Sequence of chain 1.C:
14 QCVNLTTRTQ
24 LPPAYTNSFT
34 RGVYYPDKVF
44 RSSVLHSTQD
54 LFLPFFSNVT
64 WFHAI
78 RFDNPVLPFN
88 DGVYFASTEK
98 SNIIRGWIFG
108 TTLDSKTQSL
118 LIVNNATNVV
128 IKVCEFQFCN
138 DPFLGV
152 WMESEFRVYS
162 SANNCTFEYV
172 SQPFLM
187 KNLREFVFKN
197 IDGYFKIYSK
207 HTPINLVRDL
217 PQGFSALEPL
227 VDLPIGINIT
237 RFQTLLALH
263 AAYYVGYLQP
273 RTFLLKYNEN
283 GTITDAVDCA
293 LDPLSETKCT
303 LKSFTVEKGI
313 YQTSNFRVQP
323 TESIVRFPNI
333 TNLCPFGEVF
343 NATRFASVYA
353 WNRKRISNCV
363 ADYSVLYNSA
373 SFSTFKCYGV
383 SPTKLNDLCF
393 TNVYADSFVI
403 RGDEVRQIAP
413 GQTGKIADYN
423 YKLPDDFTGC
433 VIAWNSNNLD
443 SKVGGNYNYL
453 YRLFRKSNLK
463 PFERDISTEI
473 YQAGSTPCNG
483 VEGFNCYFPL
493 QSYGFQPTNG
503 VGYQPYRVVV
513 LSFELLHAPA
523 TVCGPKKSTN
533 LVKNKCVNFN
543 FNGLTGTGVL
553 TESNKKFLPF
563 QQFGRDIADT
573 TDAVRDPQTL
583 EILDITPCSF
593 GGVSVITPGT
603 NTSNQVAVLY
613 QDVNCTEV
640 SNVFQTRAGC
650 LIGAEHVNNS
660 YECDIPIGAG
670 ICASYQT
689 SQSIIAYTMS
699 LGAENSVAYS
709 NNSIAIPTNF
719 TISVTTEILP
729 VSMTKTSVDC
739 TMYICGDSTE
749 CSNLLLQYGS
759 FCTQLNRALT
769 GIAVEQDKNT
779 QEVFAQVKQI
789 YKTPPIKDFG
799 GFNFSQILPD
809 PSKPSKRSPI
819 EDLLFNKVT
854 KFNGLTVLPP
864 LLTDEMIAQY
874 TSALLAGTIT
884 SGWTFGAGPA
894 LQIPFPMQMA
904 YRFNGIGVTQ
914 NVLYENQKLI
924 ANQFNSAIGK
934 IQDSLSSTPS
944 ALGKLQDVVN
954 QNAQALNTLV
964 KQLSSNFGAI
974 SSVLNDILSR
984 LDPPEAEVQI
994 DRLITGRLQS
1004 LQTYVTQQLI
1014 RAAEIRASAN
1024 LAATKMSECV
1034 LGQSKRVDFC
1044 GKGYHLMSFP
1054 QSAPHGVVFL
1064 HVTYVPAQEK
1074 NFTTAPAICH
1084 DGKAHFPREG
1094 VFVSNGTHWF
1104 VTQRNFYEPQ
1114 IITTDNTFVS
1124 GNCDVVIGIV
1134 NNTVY

This protein binds this small molecule.
Small molecule (SMILES): CC(=O)N[C@@H]1[C@@H](O)[C@H](O)[C@@H](CO)O[C@H]1O

Binding-site contacts:
Ligand atom N2 contacts residue ASN1074 of chain 1.C at 2.9 Å (h-bond).
Ligand atom O6 contacts residue ALA706 of chain 1.C at 4.1 Å.
Ligand atom C1 contacts residue GLN895 of chain 1.B at 3.3 Å.
Ligand atom C4 contacts residue ASN1074 of chain 1.C at 4.2 Å.
Ligand atom C3 contacts residue ASN1074 of chain 1.C at 3.8 Å.
Ligand atom N2 contacts residue GLU1072 of chain 1.C at 4.3 Å.
Ligand atom C2 contacts residue GLN895 of chain 1.B at 4.2 Å.
Ligand atom C7 contacts residue ASN1074 of chain 1.C at 3.4 Å.
Ligand atom C8 contacts residue GLU1072 of chain 1.C at 3.4 Å.
Ligand atom C6 contacts residue GLN895 of chain 1.B at 4.5 Å.
Ligand atom C5 contacts residue ASN1074 of chain 1.C at 3.6 Å.
Ligand atom C2 contacts residue ASN1074 of chain 1.C at 2.5 Å.
Ligand atom C5 contacts residue GLN895 of chain 1.B at 3.6 Å.
Ligand atom O7 contacts residue ASN1074 of chain 1.C at 3.4 Å (h-bond).
Ligand atom O5 contacts residue ASN1074 of chain 1.C at 2.4 Å (h-bond).
Ligand atom C1 contacts residue ASN1074 of chain 1.C at 1.4 Å.
Ligand atom C3 contacts residue GLN895 of chain 1.B at 4.4 Å.
Ligand atom C8 contacts residue ASN1074 of chain 1.C at 4.1 Å.
Ligand atom N2 contacts residue GLN895 of chain 1.B at 4.5 Å.
Ligand atom C8 contacts residue LYS1073 of chain 1.C at 3.8 Å.
Ligand atom O5 contacts residue GLN895 of chain 1.B at 3.7 Å.
Ligand atom C6 contacts residue ALA706 of chain 1.C at 3.7 Å (hydrophobic).

Sequence of chain 1.B:
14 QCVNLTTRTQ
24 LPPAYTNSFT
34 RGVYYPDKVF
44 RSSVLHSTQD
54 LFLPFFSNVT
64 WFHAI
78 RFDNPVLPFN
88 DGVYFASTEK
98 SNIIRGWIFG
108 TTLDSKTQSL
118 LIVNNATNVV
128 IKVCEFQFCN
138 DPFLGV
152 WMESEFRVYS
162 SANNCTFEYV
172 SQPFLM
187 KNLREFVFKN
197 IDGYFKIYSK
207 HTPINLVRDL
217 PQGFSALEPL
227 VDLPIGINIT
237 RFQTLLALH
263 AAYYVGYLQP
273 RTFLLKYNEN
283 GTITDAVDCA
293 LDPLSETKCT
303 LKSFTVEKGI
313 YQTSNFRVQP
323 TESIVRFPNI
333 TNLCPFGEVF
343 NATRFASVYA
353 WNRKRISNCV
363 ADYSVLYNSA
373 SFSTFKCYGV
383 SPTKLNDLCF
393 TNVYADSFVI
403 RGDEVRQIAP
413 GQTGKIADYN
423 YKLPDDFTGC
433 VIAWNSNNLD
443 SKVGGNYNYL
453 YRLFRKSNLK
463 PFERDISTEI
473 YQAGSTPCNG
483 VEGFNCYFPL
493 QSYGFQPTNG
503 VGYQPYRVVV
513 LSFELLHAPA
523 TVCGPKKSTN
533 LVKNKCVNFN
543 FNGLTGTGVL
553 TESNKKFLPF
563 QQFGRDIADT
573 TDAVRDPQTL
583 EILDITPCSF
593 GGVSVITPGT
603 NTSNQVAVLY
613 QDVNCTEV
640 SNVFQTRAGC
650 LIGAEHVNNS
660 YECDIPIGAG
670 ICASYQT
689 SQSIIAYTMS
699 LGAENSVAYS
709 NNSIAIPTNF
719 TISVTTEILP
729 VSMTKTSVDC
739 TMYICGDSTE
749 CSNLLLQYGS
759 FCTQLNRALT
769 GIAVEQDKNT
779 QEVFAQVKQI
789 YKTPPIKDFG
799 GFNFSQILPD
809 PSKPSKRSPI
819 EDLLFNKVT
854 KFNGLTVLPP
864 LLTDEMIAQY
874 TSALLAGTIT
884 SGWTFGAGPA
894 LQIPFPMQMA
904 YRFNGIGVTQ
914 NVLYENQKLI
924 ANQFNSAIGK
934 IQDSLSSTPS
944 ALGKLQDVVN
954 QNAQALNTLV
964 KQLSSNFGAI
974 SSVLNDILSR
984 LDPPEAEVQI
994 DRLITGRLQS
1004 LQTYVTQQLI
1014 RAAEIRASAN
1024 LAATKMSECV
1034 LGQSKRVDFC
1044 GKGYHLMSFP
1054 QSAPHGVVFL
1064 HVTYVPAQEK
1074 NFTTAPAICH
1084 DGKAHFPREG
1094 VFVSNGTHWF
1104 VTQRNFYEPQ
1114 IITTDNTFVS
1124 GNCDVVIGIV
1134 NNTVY